Sequence of chain 1.C:
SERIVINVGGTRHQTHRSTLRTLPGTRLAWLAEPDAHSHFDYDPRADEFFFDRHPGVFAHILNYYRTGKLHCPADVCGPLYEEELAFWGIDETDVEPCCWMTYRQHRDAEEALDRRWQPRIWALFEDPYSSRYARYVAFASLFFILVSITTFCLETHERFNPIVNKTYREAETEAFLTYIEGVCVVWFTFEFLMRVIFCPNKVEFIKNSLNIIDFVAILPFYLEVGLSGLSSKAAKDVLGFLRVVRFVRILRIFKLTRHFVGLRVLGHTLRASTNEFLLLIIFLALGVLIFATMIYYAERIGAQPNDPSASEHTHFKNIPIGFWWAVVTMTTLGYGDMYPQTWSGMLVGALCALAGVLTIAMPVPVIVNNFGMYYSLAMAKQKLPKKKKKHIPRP

Binding-site contacts:
Ligand atom C8 contacts residue VAL312 of chain 1.C at 3.7 Å (hydrophobic).
Ligand atom C6 contacts residue VAL312 of chain 1.C at 3.5 Å (hydrophobic).
Ligand atom N3 contacts residue TYR365 of chain 1.D at 3.0 Å (h-bond).
Ligand atom C13 contacts residue VAL416 of chain 1.D at 4.0 Å (hydrophobic).
Ligand atom C4 contacts residue ARG368 of chain 1.D at 3.3 Å.
Ligand atom O1 contacts residue ILE369 of chain 1.D at 3.7 Å.
Ligand atom C16 contacts residue TYR365 of chain 1.D at 3.8 Å (hydrophobic).
Ligand atom N3 contacts residue ILE369 of chain 1.D at 3.8 Å.
Ligand atom O4 contacts residue TYR365 of chain 1.D at 4.0 Å.
Ligand atom N1 contacts residue ALA371 of chain 1.D at 2.8 Å (h-bond).
Ligand atom C7 contacts residue VAL312 of chain 1.C at 3.4 Å (hydrophobic).
Ligand atom C2 contacts residue VAL312 of chain 1.C at 3.9 Å (hydrophobic).
Ligand atom C17 contacts residue ILE369 of chain 1.D at 4.0 Å (hydrophobic).
Ligand atom C4 contacts residue GLY370 of chain 1.D at 3.5 Å.
Ligand atom C3 contacts residue ARG368 of chain 1.D at 3.7 Å.
Ligand atom C10 contacts residue ILE369 of chain 1.D at 3.5 Å (hydrophobic).
Ligand atom O1 contacts residue ARG368 of chain 1.D at 3.7 Å.
Ligand atom C14 contacts residue TYR365 of chain 1.D at 3.9 Å (hydrophobic).
Ligand atom C17 contacts residue TYR365 of chain 1.D at 3.0 Å (hydrophobic).
Ligand atom N2 contacts residue ARG368 of chain 1.D at 3.2 Å (salt-bridge).
Ligand atom C15 contacts residue PHE315 of chain 1.C at 3.8 Å (hydrophobic).
Ligand atom O1 contacts residue GLY370 of chain 1.D at 2.7 Å (h-bond).
Ligand atom C3 contacts residue ALA371 of chain 1.D at 3.5 Å (hydrophobic).
Ligand atom C4 contacts residue ALA371 of chain 1.D at 3.8 Å (hydrophobic).
Ligand atom C5 contacts residue ARG368 of chain 1.D at 3.9 Å.
Ligand atom N1 contacts residue ARG368 of chain 1.D at 3.6 Å.
Ligand atom O3 contacts residue MET362 of chain 1.D at 4.0 Å.
Ligand atom C13 contacts residue MET362 of chain 1.D at 3.4 Å (hydrophobic).
Ligand atom O3 contacts residue TYR365 of chain 1.D at 4.0 Å.
Ligand atom C1 contacts residue PRO373 of chain 1.D at 3.5 Å (hydrophobic).
Ligand atom C11 contacts residue ILE369 of chain 1.D at 4.0 Å (hydrophobic).
Ligand atom C1 contacts residue GLN372 of chain 1.D at 3.6 Å.
Ligand atom O1 contacts residue ALA371 of chain 1.D at 3.8 Å.
Ligand atom C17 contacts residue ARG368 of chain 1.D at 3.8 Å.
Ligand atom C5 contacts residue VAL312 of chain 1.C at 4.0 Å (hydrophobic).
Ligand atom C18 contacts residue VAL312 of chain 1.C at 4.0 Å (hydrophobic).
Ligand atom O4 contacts residue ARG368 of chain 1.D at 3.5 Å.
Ligand atom C18 contacts residue ARG368 of chain 1.D at 3.2 Å.
Ligand atom C15 contacts residue TYR365 of chain 1.D at 3.6 Å (hydrophobic).
Ligand atom C11 contacts residue ALA366 of chain 1.D at 4.0 Å (hydrophobic).

Sequence of chain 1.D:
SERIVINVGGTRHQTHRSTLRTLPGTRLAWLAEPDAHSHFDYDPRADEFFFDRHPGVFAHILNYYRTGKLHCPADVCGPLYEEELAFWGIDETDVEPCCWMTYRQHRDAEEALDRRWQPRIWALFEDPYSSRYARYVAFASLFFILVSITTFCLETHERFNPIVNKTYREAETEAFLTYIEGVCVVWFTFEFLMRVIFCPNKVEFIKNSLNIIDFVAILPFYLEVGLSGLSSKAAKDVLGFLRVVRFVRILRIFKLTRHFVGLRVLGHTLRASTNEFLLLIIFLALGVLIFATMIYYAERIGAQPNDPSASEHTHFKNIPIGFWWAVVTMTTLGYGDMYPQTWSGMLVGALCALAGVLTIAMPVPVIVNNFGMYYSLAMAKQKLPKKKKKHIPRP

This small molecule binds to this protein.
Small molecule (SMILES): CC[C@H]1NC(=O)N(c2ccc(Oc3ccc(C)c(OC)c3)nc2)C1=O